Binding-site contacts:
Ligand atom N contacts residue ARG74 of chain 2.B at 3.7 Å.
Ligand atom OE1 contacts residue ARG74 of chain 2.B at 3.2 Å (salt-bridge).
Ligand atom CA contacts residue SER35 of chain 2.B at 3.4 Å.
Ligand atom SG contacts residue TRP110 of chain 1.A at 3.2 Å.
Ligand atom CE1 contacts residue TRP69 of chain 2.B at 3.5 Å (hydrophobic).
Ligand atom NE2 contacts residue TRP98 of chain 2.B at 3.3 Å.
Ligand atom CB contacts residue TRP110 of chain 1.A at 3.8 Å (hydrophobic).
Ligand atom CB contacts residue LEU15 of chain 2.B at 3.9 Å (hydrophobic).
Ligand atom CA contacts residue SER17 of chain 2.B at 3.9 Å.
Ligand atom NE2 contacts residue TRP69 of chain 2.B at 3.8 Å.
Ligand atom OE1 contacts residue LEU100 of chain 2.B at 3.5 Å.
Ligand atom NE2 contacts residue THR80 of chain 2.B at 4.0 Å.
Ligand atom CB contacts residue TRP110 of chain 1.A at 3.5 Å (hydrophobic).
Ligand atom O contacts residue LEU15 of chain 2.B at 3.9 Å.
Ligand atom O contacts residue ARG74 of chain 2.B at 3.3 Å (salt-bridge).
Ligand atom CE contacts residue ARG74 of chain 2.B at 3.8 Å.
Ligand atom CD contacts residue THR80 of chain 2.B at 3.7 Å.
Ligand atom OE1 contacts residue TRP69 of chain 2.B at 3.8 Å.
Ligand atom CG contacts residue TYR44 of chain 2.B at 3.4 Å (hydrophobic).
Ligand atom CD contacts residue ALA107 of chain 1.A at 3.6 Å (hydrophobic).
Ligand atom CB contacts residue TRP69 of chain 2.B at 3.3 Å (hydrophobic).
Ligand atom CA contacts residue LEU15 of chain 2.B at 3.5 Å (hydrophobic).
Ligand atom O contacts residue SER35 of chain 2.B at 3.4 Å (h-bond).
Ligand atom CG2 contacts residue ALA36 of chain 2.B at 3.9 Å (hydrophobic).
Ligand atom O contacts residue SER35 of chain 2.B at 3.0 Å (h-bond).
Ligand atom CG contacts residue ARG74 of chain 2.B at 3.2 Å.
Ligand atom CE1 contacts residue LEU100 of chain 2.B at 4.0 Å (hydrophobic).
Ligand atom CB contacts residue TYR44 of chain 2.B at 3.9 Å (hydrophobic).
Ligand atom NE2 contacts residue SER78 of chain 2.B at 3.2 Å (h-bond).
Ligand atom N contacts residue SER35 of chain 2.B at 3.5 Å (h-bond).
Ligand atom OE1 contacts residue THR80 of chain 2.B at 2.5 Å (h-bond).
Ligand atom OE1 contacts residue GLU41 of chain 2.B at 3.2 Å (salt-bridge).
Ligand atom C contacts residue SER35 of chain 2.B at 3.8 Å.
Ligand atom O contacts residue SER35 of chain 2.B at 3.4 Å.
Ligand atom CD contacts residue ARG74 of chain 2.B at 3.7 Å.
Ligand atom O contacts residue LEU15 of chain 2.B at 3.8 Å.
Ligand atom N contacts residue SER17 of chain 2.B at 3.9 Å.
Ligand atom CG contacts residue ALA107 of chain 1.A at 3.7 Å (hydrophobic).
Ligand atom C contacts residue SER35 of chain 2.B at 3.3 Å.
Ligand atom O contacts residue SER17 of chain 2.B at 3.6 Å.

This small molecule binds to this protein.
Small molecule (SMILES): CSCC[C@H](NC(=O)CNC(=O)[C@@H]1CSSC[C@H](NC(=O)[C@@H](N)CCCN=C(N)N)C(=O)N[C@@H](CS)C(=O)N[C@@H](CC2=NC=NC2)C(=O)N2CCC[C@H]2C(=O)N[C@@H](CCC(N)=O)C(=O)N1)C(=O)N[C@H](C(=O)N[C@@H](CCC(=O)O)C(=O)N[C@@H](CCC(=O)O)C(=O)N[C@H](C=O)CS)C(C)C

Sequence of chain 1.A:
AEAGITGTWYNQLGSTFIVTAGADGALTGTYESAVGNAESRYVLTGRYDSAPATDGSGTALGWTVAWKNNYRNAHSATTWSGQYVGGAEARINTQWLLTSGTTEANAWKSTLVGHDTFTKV

Sequence of chain 2.B:
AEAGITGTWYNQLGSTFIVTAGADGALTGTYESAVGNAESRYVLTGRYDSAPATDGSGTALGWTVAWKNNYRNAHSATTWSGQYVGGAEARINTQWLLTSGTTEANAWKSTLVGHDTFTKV